The protein below binds the small molecule below.
Small molecule (SMILES): CC(=O)N[C@@H]1[C@@H](O)[C@H](O)[C@@H](CO)O[C@H]1O

Sequence of chain 56.B:
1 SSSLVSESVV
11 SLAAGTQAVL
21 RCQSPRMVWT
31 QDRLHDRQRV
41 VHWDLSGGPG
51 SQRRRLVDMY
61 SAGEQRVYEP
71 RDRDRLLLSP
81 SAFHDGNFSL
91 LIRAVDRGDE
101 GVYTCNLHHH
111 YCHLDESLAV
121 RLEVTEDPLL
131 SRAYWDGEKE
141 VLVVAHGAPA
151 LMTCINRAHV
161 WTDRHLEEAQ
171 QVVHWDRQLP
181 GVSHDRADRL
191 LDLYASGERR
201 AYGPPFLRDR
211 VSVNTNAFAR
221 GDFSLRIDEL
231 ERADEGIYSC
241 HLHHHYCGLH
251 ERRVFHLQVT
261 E

Binding-site contacts:
Ligand atom O5 contacts residue SER79 of chain 56.B at 4.4 Å.
Ligand atom C5 contacts residue ASN87 of chain 56.B at 3.7 Å.
Ligand atom C3 contacts residue ASN87 of chain 56.B at 3.7 Å.
Ligand atom C2 contacts residue ASN87 of chain 56.B at 2.4 Å.
Ligand atom C4 contacts residue LEU151 of chain 56.B at 4.4 Å (hydrophobic).
Ligand atom C1 contacts residue SER89 of chain 56.B at 4.5 Å.
Ligand atom C6 contacts residue LEU151 of chain 56.B at 3.8 Å (hydrophobic).
Ligand atom O5 contacts residue SER89 of chain 56.B at 4.1 Å.
Ligand atom N2 contacts residue ASN87 of chain 56.B at 2.9 Å (h-bond).
Ligand atom O4 contacts residue LEU151 of chain 56.B at 3.7 Å.
Ligand atom C5 contacts residue SER89 of chain 56.B at 4.3 Å.
Ligand atom O7 contacts residue ASP85 of chain 56.B at 4.3 Å.
Ligand atom C1 contacts residue ASN87 of chain 56.B at 1.4 Å.
Ligand atom C4 contacts residue ASN87 of chain 56.B at 4.2 Å.
Ligand atom C5 contacts residue LEU151 of chain 56.B at 4.1 Å (hydrophobic).
Ligand atom O6 contacts residue LEU151 of chain 56.B at 3.4 Å.
Ligand atom C7 contacts residue ASN87 of chain 56.B at 3.6 Å.
Ligand atom O5 contacts residue ASN87 of chain 56.B at 2.3 Å (h-bond).
Ligand atom O7 contacts residue ASN87 of chain 56.B at 3.9 Å.